This protein binds this small molecule.
Small molecule (SMILES): CC(=O)N[C@H]1[C@H](O[C@H]2[C@H](O)[C@@H](NC(C)=O)CO[C@@H]2CO)O[C@H](CO)[C@@H](O)[C@@H]1O

Binding-site contacts:
Ligand atom C8 contacts residue ARG109 of chain 1.A at 3.8 Å.
Ligand atom C8 contacts residue PRO111 of chain 1.A at 3.7 Å (hydrophobic).
Ligand atom C7 contacts residue PRO111 of chain 1.A at 4.3 Å (hydrophobic).
Ligand atom O5 contacts residue ASN112 of chain 1.A at 2.3 Å (h-bond).
Ligand atom N2 contacts residue ARG109 of chain 1.A at 4.0 Å.
Ligand atom C1 contacts residue ASN112 of chain 1.A at 1.4 Å.
Ligand atom C3 contacts residue ASN112 of chain 1.A at 3.7 Å.
Ligand atom C7 contacts residue ASN112 of chain 1.A at 3.7 Å.
Ligand atom C8 contacts residue ASN112 of chain 1.A at 4.3 Å.
Ligand atom C2 contacts residue ASN112 of chain 1.A at 2.4 Å.
Ligand atom O7 contacts residue ASN112 of chain 1.A at 4.0 Å.
Ligand atom C4 contacts residue ASN112 of chain 1.A at 4.2 Å.
Ligand atom N2 contacts residue ASN112 of chain 1.A at 3.0 Å (h-bond).
Ligand atom O3 contacts residue ARG109 of chain 1.A at 4.0 Å.
Ligand atom C5 contacts residue ASN112 of chain 1.A at 3.6 Å.
Ligand atom C8 contacts residue ILE110 of chain 1.A at 3.3 Å (hydrophobic).
Ligand atom C3 contacts residue ARG109 of chain 1.A at 4.2 Å.

Sequence of chain 1.A:
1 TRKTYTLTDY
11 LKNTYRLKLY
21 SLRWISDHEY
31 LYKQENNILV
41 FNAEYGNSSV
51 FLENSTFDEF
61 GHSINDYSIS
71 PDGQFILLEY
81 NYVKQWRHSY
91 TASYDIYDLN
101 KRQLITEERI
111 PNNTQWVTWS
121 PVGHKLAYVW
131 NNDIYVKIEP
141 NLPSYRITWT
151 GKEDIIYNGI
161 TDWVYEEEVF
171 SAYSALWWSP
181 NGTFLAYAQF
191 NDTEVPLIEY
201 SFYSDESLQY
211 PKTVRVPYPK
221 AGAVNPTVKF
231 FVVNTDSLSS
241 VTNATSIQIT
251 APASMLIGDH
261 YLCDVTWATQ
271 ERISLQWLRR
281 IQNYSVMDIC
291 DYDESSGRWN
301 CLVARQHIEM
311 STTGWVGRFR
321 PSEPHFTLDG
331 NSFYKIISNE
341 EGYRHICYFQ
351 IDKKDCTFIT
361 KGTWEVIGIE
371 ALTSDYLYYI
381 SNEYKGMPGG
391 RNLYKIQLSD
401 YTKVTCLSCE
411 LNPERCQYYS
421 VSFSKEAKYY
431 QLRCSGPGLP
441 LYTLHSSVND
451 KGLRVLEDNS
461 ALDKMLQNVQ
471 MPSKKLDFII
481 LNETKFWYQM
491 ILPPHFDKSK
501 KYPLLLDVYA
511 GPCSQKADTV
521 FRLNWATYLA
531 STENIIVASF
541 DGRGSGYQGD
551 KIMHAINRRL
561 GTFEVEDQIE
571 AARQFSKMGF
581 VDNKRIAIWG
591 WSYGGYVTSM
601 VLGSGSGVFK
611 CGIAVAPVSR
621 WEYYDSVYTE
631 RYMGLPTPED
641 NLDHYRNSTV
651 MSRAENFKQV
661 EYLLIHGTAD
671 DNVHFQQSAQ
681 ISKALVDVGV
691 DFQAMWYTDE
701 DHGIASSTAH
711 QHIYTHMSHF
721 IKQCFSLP